This protein binds this small molecule.
Small molecule (SMILES): Nc1nc2c(ncn2[C@@H]2O[C@H](CO[P](=O)(O)O[P](=O)(O)NP(=O)(O)O)[C@@H](O)[C@H]2O)c(=O)[nH]1

Sequence of chain 1.A:
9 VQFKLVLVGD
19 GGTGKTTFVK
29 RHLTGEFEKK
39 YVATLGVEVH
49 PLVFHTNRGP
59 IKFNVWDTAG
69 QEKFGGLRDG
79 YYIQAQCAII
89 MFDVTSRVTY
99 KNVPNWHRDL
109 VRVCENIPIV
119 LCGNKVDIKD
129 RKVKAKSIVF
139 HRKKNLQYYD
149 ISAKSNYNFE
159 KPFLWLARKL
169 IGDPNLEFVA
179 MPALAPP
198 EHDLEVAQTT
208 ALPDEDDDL

Binding-site contacts:
Ligand atom O2B contacts residue GLY22 of chain 1.A at 3.0 Å (h-bond).
Ligand atom N1 contacts residue LYS152 of chain 1.A at 3.5 Å.
Ligand atom O6 contacts residue ASN122 of chain 1.A at 3.2 Å (h-bond).
Ligand atom O2G contacts residue THR42 of chain 1.A at 2.7 Å (h-bond).
Ligand atom N3B contacts residue MG1 of chain 1.E at 3.5 Å.
Ligand atom C8 contacts residue THR25 of chain 1.A at 3.5 Å.
Ligand atom O2B contacts residue THR21 of chain 1.A at 3.3 Å (h-bond).
Ligand atom C2 contacts residue ASP125 of chain 1.A at 3.5 Å.
Ligand atom N1 contacts residue ASP125 of chain 1.A at 2.8 Å (salt-bridge).
Ligand atom O2' contacts residue GLU36 of chain 1.A at 2.7 Å (salt-bridge).
Ligand atom O5' contacts residue THR25 of chain 1.A at 3.2 Å (h-bond).
Ligand atom O6 contacts residue ALA151 of chain 1.A at 2.9 Å (h-bond).
Ligand atom O2' contacts residue LYS37 of chain 1.A at 3.2 Å (salt-bridge).
Ligand atom O3G contacts residue GLY68 of chain 1.A at 2.7 Å (h-bond).
Ligand atom O1B contacts residue THR24 of chain 1.A at 2.9 Å (h-bond).
Ligand atom PB contacts residue MG1 of chain 1.E at 3.2 Å.
Ligand atom O2A contacts residue GLY22 of chain 1.A at 3.3 Å.
Ligand atom O1B contacts residue MG1 of chain 1.E at 2.0 Å.
Ligand atom O6 contacts residue ASP125 of chain 1.A at 3.4 Å (salt-bridge).
Ligand atom PA contacts residue THR25 of chain 1.A at 3.4 Å.
Ligand atom C2' contacts residue GLU36 of chain 1.A at 3.5 Å.
Ligand atom O2B contacts residue LYS23 of chain 1.A at 2.8 Å (salt-bridge).
Ligand atom N2 contacts residue ASP125 of chain 1.A at 2.9 Å (salt-bridge).
Ligand atom N3B contacts residue GLY20 of chain 1.A at 2.9 Å (h-bond).
Ligand atom O1A contacts residue TYR39 of chain 1.A at 3.3 Å.
Ligand atom O4' contacts residue LYS123 of chain 1.A at 3.3 Å (salt-bridge).
Ligand atom O3' contacts residue LYS37 of chain 1.A at 2.7 Å (salt-bridge).
Ligand atom O3A contacts residue GLY22 of chain 1.A at 3.3 Å (h-bond).
Ligand atom C6 contacts residue ASP125 of chain 1.A at 3.5 Å.
Ligand atom O6 contacts residue LYS152 of chain 1.A at 3.2 Å (salt-bridge).
Ligand atom O2G contacts residue MG1 of chain 1.E at 1.9 Å.
Ligand atom N3B contacts residue TYR39 of chain 1.A at 3.4 Å.
Ligand atom O2A contacts residue THR24 of chain 1.A at 3.3 Å (h-bond).
Ligand atom O3G contacts residue LYS23 of chain 1.A at 2.6 Å (salt-bridge).
Ligand atom C2' contacts residue THR25 of chain 1.A at 3.5 Å.
Ligand atom O6 contacts residue SER150 of chain 1.A at 3.2 Å (h-bond).
Ligand atom O2A contacts residue THR25 of chain 1.A at 2.6 Å (h-bond).
Ligand atom PG contacts residue MG1 of chain 1.E at 3.2 Å.
Ligand atom O1G contacts residue TYR39 of chain 1.A at 2.7 Å (h-bond).
Ligand atom N7 contacts residue ASN122 of chain 1.A at 3.1 Å (h-bond).